A protein and the small-molecule ligand that binds it are described below.
Small molecule (SMILES): Cc1[nH]c(C(=O)Nc2nc3c(O[C@@H](C)c4ccccc4)cc(C(=O)O)cc3s2)c(Cl)c1Cl

Sequence of chain 1.B:
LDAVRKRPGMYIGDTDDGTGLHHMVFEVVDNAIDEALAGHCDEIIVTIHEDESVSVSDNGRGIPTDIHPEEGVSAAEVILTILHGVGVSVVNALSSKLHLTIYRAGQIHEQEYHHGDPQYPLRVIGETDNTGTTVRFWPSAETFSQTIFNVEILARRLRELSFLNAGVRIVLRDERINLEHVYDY

Binding-site contacts:
Ligand atom C14 contacts residue ILE81 of chain 1.B at 3.7 Å (hydrophobic).
Ligand atom C17 contacts residue PRO66 of chain 1.B at 3.6 Å (hydrophobic).
Ligand atom C10 contacts residue ILE81 of chain 1.B at 3.6 Å (hydrophobic).
Ligand atom O1 contacts residue ASP60 of chain 1.B at 3.5 Å (salt-bridge).
Ligand atom C19 contacts residue ARG63 of chain 1.B at 3.2 Å.
Ligand atom O1 contacts residue GLU37 of chain 1.B at 3.6 Å.
Ligand atom CL1 contacts residue ASN33 of chain 1.B at 3.5 Å.
Ligand atom C1 contacts residue ASP60 of chain 1.B at 3.5 Å.
Ligand atom O3 contacts residue ARG123 of chain 1.B at 2.8 Å (salt-bridge).
Ligand atom C7 contacts residue PRO66 of chain 1.B at 3.8 Å (hydrophobic).
Ligand atom C19 contacts residue PRO66 of chain 1.B at 3.7 Å (hydrophobic).
Ligand atom C13 contacts residue ILE81 of chain 1.B at 3.8 Å (hydrophobic).
Ligand atom O1 contacts residue THR152 of chain 1.B at 3.7 Å.
Ligand atom C19 contacts residue ARG123 of chain 1.B at 3.7 Å.
Ligand atom C11 contacts residue ILE81 of chain 1.B at 3.8 Å (hydrophobic).
Ligand atom C9 contacts residue PRO66 of chain 1.B at 3.8 Å (hydrophobic).
Ligand atom N1 contacts residue ASP60 of chain 1.B at 2.8 Å (salt-bridge).
Ligand atom C6 contacts residue ARG63 of chain 1.B at 3.7 Å.
Ligand atom N1 contacts residue THR152 of chain 1.B at 3.8 Å.
Ligand atom C20 contacts residue ARG63 of chain 1.B at 3.4 Å.
Ligand atom N2 contacts residue ILE65 of chain 1.B at 3.8 Å.
Ligand atom S1 contacts residue GLU37 of chain 1.B at 3.6 Å (salt-bridge).
Ligand atom C19 contacts residue GLY64 of chain 1.B at 3.5 Å.
Ligand atom C15 contacts residue ILE81 of chain 1.B at 3.6 Å (hydrophobic).
Ligand atom C22 contacts residue ASN33 of chain 1.B at 3.4 Å.
Ligand atom S1 contacts residue ILE65 of chain 1.B at 3.8 Å.
Ligand atom C18 contacts residue ARG63 of chain 1.B at 3.6 Å.
Ligand atom C21 contacts residue ASN33 of chain 1.B at 3.7 Å.
Ligand atom CL2 contacts residue ASN33 of chain 1.B at 3.5 Å.
Ligand atom C16 contacts residue PRO66 of chain 1.B at 3.6 Å (hydrophobic).
Ligand atom C20 contacts residue GLY64 of chain 1.B at 3.8 Å.
Ligand atom C20 contacts residue PRO66 of chain 1.B at 3.8 Å (hydrophobic).
Ligand atom S1 contacts residue GLY64 of chain 1.B at 3.6 Å.
Ligand atom C12 contacts residue ILE81 of chain 1.B at 3.8 Å (hydrophobic).
Ligand atom C17 contacts residue ARG63 of chain 1.B at 3.5 Å.
Ligand atom C2 contacts residue ASP60 of chain 1.B at 3.5 Å.
Ligand atom O3 contacts residue ARG63 of chain 1.B at 3.7 Å.
Ligand atom CL1 contacts residue ILE65 of chain 1.B at 3.6 Å.
Ligand atom CL2 contacts residue VAL107 of chain 1.B at 3.6 Å.
Ligand atom C18 contacts residue ARG123 of chain 1.B at 3.6 Å.